Sequence of chain 1.A:
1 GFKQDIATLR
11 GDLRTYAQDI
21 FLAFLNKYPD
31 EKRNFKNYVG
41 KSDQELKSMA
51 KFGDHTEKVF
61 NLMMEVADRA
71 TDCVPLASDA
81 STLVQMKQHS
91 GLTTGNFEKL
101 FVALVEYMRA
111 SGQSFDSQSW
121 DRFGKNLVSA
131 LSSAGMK

Binding-site contacts:
Ligand atom C04 contacts residue VAL59 of chain 1.A at 3.6 Å (hydrophobic).
Ligand atom C08 contacts residue HIS55 of chain 1.A at 3.6 Å.
Ligand atom CL2 contacts residue HIS55 of chain 1.A at 4.2 Å.
Ligand atom C02 contacts residue HEM1 of chain 1.C at 3.5 Å.
Ligand atom O09 contacts residue PHE52 of chain 1.A at 3.7 Å.
Ligand atom CL1 contacts residue PHE35 of chain 1.A at 4.1 Å.
Ligand atom CL2 contacts residue PHE21 of chain 1.A at 3.0 Å.
Ligand atom C05 contacts residue HEM1 of chain 1.C at 4.1 Å.
Ligand atom CL2 contacts residue THR56 of chain 1.A at 3.1 Å.
Ligand atom C03 contacts residue HEM1 of chain 1.C at 3.3 Å.
Ligand atom C05 contacts residue VAL59 of chain 1.A at 3.1 Å (hydrophobic).
Ligand atom CL2 contacts residue VAL59 of chain 1.A at 4.0 Å.
Ligand atom O09 contacts residue TYR38 of chain 1.A at 3.3 Å (h-bond).
Ligand atom C03 contacts residue PHE35 of chain 1.A at 3.1 Å (hydrophobic).
Ligand atom C04 contacts residue HEM1 of chain 1.C at 3.1 Å.
Ligand atom C06 contacts residue THR56 of chain 1.A at 4.1 Å.
Ligand atom C05 contacts residue PHE21 of chain 1.A at 3.3 Å (hydrophobic).
Ligand atom C08 contacts residue VAL59 of chain 1.A at 4.5 Å (hydrophobic).
Ligand atom C08 contacts residue PHE35 of chain 1.A at 4.2 Å (hydrophobic).
Ligand atom C04 contacts residue PHE21 of chain 1.A at 4.2 Å (hydrophobic).
Ligand atom O09 contacts residue HIS55 of chain 1.A at 3.6 Å.
Ligand atom C06 contacts residue VAL59 of chain 1.A at 3.6 Å (hydrophobic).
Ligand atom O09 contacts residue THR56 of chain 1.A at 3.5 Å (h-bond).
Ligand atom C02 contacts residue TYR38 of chain 1.A at 3.9 Å (hydrophobic).
Ligand atom C06 contacts residue HIS55 of chain 1.A at 4.2 Å.
Ligand atom CL1 contacts residue HIS55 of chain 1.A at 3.3 Å.
Ligand atom CL1 contacts residue TYR38 of chain 1.A at 2.7 Å.
Ligand atom C06 contacts residue PHE35 of chain 1.A at 4.5 Å (hydrophobic).
Ligand atom C08 contacts residue THR56 of chain 1.A at 4.0 Å.
Ligand atom C03 contacts residue HIS55 of chain 1.A at 4.2 Å.
Ligand atom C02 contacts residue HIS55 of chain 1.A at 3.5 Å.
Ligand atom CL1 contacts residue HEM1 of chain 1.C at 3.5 Å.
Ligand atom C02 contacts residue PHE35 of chain 1.A at 3.5 Å (hydrophobic).
Ligand atom C05 contacts residue PHE35 of chain 1.A at 4.2 Å (hydrophobic).
Ligand atom C08 contacts residue TYR38 of chain 1.A at 4.0 Å (hydrophobic).
Ligand atom C08 contacts residue PHE21 of chain 1.A at 3.8 Å (hydrophobic).
Ligand atom O09 contacts residue PHE21 of chain 1.A at 4.1 Å.
Ligand atom C03 contacts residue VAL59 of chain 1.A at 4.5 Å (hydrophobic).
Ligand atom C06 contacts residue PHE21 of chain 1.A at 3.3 Å (hydrophobic).
Ligand atom C04 contacts residue PHE35 of chain 1.A at 3.5 Å (hydrophobic).

A protein and the small-molecule ligand that binds it are described below.
Small molecule (SMILES): Oc1c(Cl)cccc1Cl